Binding-site contacts:
Ligand atom C7 contacts residue ASN58 of chain 1.C at 3.5 Å.
Ligand atom C5 contacts residue ASN58 of chain 1.C at 3.7 Å.
Ligand atom C4 contacts residue ASN58 of chain 1.C at 4.3 Å.
Ligand atom C1 contacts residue ASN58 of chain 1.C at 1.4 Å.
Ligand atom C3 contacts residue ASN58 of chain 1.C at 3.8 Å.
Ligand atom C2 contacts residue ASN58 of chain 1.C at 2.6 Å.
Ligand atom N2 contacts residue ASN58 of chain 1.C at 3.0 Å (h-bond).
Ligand atom C8 contacts residue ASN58 of chain 1.C at 3.3 Å.
Ligand atom O7 contacts residue ASN58 of chain 1.C at 4.4 Å.
Ligand atom O5 contacts residue ASN58 of chain 1.C at 2.3 Å (h-bond).
Ligand atom C8 contacts residue LEU59 of chain 1.C at 3.8 Å (hydrophobic).

Sequence of chain 1.C:
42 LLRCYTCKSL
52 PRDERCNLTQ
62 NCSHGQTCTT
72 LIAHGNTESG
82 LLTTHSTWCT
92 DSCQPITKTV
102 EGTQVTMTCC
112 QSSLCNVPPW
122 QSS

This small molecule binds to this protein.
Small molecule (SMILES): CC(=O)N[C@@H]1[C@@H](O)[C@H](O)[C@@H](CO)O[C@H]1O